Sequence of chain 1.G:
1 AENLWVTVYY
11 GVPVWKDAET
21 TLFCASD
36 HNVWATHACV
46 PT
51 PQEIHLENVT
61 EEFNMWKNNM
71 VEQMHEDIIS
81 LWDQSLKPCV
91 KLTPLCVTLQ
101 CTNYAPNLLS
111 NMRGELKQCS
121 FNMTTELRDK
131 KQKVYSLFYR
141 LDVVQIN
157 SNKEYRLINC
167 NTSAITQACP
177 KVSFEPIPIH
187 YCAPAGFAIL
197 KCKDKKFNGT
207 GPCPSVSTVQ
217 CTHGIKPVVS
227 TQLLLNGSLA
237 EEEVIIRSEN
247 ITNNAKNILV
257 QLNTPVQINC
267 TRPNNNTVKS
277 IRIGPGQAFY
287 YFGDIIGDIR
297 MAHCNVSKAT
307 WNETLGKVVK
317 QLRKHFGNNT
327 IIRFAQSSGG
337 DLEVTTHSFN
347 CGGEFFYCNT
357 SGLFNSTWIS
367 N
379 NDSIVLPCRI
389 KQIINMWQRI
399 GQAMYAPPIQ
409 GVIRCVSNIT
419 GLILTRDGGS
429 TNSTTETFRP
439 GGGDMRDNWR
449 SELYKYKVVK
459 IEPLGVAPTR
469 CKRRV

Binding-site contacts:
Ligand atom C8 contacts residue PRO208 of chain 1.G at 4.4 Å (hydrophobic).
Ligand atom C1 contacts residue ASN204 of chain 1.G at 1.4 Å.
Ligand atom C2 contacts residue ASN204 of chain 1.G at 2.4 Å.
Ligand atom C3 contacts residue ASN204 of chain 1.G at 3.8 Å.
Ligand atom C7 contacts residue ASN204 of chain 1.G at 3.0 Å.
Ligand atom O7 contacts residue ASN204 of chain 1.G at 2.9 Å (h-bond).
Ligand atom O5 contacts residue ASN204 of chain 1.G at 2.4 Å (h-bond).
Ligand atom C4 contacts residue ASN204 of chain 1.G at 4.3 Å.
Ligand atom C8 contacts residue ASN204 of chain 1.G at 4.2 Å.
Ligand atom N2 contacts residue ASN204 of chain 1.G at 2.8 Å (h-bond).
Ligand atom C5 contacts residue ASN204 of chain 1.G at 3.7 Å.

A small-molecule ligand and the protein it binds are described below.
Small molecule (SMILES): CC(=O)N[C@H]1[C@H](O[C@H]2[C@H](O)[C@@H](NC(C)=O)CO[C@@H]2CO)O[C@H](CO)[C@@H](O)[C@@H]1O